Sequence of chain 1.A:
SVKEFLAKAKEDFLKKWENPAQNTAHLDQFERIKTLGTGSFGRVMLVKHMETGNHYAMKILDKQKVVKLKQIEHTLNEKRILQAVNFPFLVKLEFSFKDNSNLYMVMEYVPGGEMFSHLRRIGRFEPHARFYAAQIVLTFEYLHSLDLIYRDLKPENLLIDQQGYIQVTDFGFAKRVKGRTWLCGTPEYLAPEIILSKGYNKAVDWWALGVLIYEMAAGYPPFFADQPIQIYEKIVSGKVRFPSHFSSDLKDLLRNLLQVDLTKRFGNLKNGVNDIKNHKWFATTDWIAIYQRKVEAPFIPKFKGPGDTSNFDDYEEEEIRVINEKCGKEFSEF

A small-molecule ligand and the protein it binds are described below.
Small molecule (SMILES): CN(C)c1ccc(O)c(C(=O)c2ccc(C(=O)N[C@@H]3CCCNC[C@H]3NC(=O)c3ccncc3)cc2)c1

Binding-site contacts:
Ligand atom N33 contacts residue ASN171 of chain 1.A at 3.0 Å (h-bond).
Ligand atom C76 contacts residue PHE54 of chain 1.A at 3.6 Å (hydrophobic).
Ligand atom N33 contacts residue GLU170 of chain 1.A at 2.9 Å (salt-bridge).
Ligand atom C32 contacts residue GLU127 of chain 1.A at 3.5 Å.
Ligand atom C12 contacts residue GLU121 of chain 1.A at 3.4 Å.
Ligand atom N41 contacts residue VAL57 of chain 1.A at 3.6 Å.
Ligand atom C73 contacts residue GLY186 of chain 1.A at 3.5 Å.
Ligand atom C72 contacts residue GLU91 of chain 1.A at 3.2 Å.
Ligand atom O62 contacts residue LEU74 of chain 1.A at 3.2 Å.
Ligand atom C34 contacts residue ASP184 of chain 1.A at 3.5 Å.
Ligand atom C98 contacts residue SER53 of chain 1.A at 3.3 Å.
Ligand atom C12 contacts residue ALA70 of chain 1.A at 3.3 Å (hydrophobic).
Ligand atom O43 contacts residue THR51 of chain 1.A at 3.0 Å (h-bond).
Ligand atom N41 contacts residue ASP184 of chain 1.A at 2.9 Å (salt-bridge).
Ligand atom C32 contacts residue ASP184 of chain 1.A at 3.4 Å.
Ligand atom C16 contacts residue PHE327 of chain 1.A at 3.6 Å (hydrophobic).
Ligand atom O43 contacts residue GLY50 of chain 1.A at 2.9 Å.
Ligand atom C73 contacts residue GLU91 of chain 1.A at 3.1 Å.
Ligand atom C99 contacts residue GLN84 of chain 1.A at 3.1 Å.
Ligand atom C42 contacts residue VAL57 of chain 1.A at 3.3 Å (hydrophobic).
Ligand atom C37 contacts residue ASP184 of chain 1.A at 3.5 Å.
Ligand atom O22 contacts residue THR183 of chain 1.A at 3.5 Å.
Ligand atom O43 contacts residue VAL57 of chain 1.A at 3.2 Å (h-bond).
Ligand atom C35 contacts residue THR51 of chain 1.A at 3.6 Å.
Ligand atom C34 contacts residue GLU170 of chain 1.A at 3.2 Å.
Ligand atom O92 contacts residue LYS72 of chain 1.A at 3.0 Å (salt-bridge).
Ligand atom O92 contacts residue GLU91 of chain 1.A at 2.6 Å (salt-bridge).
Ligand atom O62 contacts residue SER53 of chain 1.A at 3.6 Å (h-bond).
Ligand atom O62 contacts residue PHE54 of chain 1.A at 2.9 Å (h-bond).
Ligand atom C53 contacts residue LEU74 of chain 1.A at 3.6 Å (hydrophobic).
Ligand atom C42 contacts residue THR51 of chain 1.A at 3.5 Å.
Ligand atom C32 contacts residue GLU170 of chain 1.A at 3.1 Å.
Ligand atom C31 contacts residue ASP184 of chain 1.A at 3.2 Å.
Ligand atom C56 contacts residue ASP184 of chain 1.A at 3.5 Å.
Ligand atom C35 contacts residue ASP184 of chain 1.A at 3.6 Å.
Ligand atom C32 contacts residue THR183 of chain 1.A at 3.5 Å.
Ligand atom C52 contacts residue GLY52 of chain 1.A at 3.4 Å.
Ligand atom N33 contacts residue ASP184 of chain 1.A at 2.7 Å (salt-bridge).
Ligand atom N11 contacts residue VAL123 of chain 1.A at 3.1 Å (h-bond).
Ligand atom C61 contacts residue LEU74 of chain 1.A at 3.4 Å (hydrophobic).